Sequence of chain 60.C:
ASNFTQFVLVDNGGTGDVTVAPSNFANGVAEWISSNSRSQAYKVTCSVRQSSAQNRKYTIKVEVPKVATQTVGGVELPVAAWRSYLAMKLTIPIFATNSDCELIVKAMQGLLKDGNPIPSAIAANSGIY

Binding-site contacts:
Ligand atom N1 contacts residue THR59 of chain 19.C at 3.4 Å.
Ligand atom OP1 contacts residue LYS89 of chain 60.C at 3.5 Å (salt-bridge).
Ligand atom N7 contacts residue THR45 of chain 19.C at 2.7 Å (h-bond).
Ligand atom OP2 contacts residue TYR85 of chain 19.C at 2.6 Å (h-bond).
Ligand atom C5 contacts residue THR45 of chain 19.C at 3.4 Å.
Ligand atom N7 contacts residue LYS61 of chain 19.C at 3.4 Å.
Ligand atom OP2 contacts residue LYS57 of chain 60.C at 3.0 Å (salt-bridge).
Ligand atom C4' contacts residue ARG49 of chain 60.C at 3.6 Å.
Ligand atom C8 contacts residue LYS61 of chain 19.C at 3.6 Å.
Ligand atom OP2 contacts residue SER51 of chain 60.C at 3.3 Å (h-bond).
Ligand atom C5' contacts residue LYS57 of chain 60.C at 3.8 Å.
Ligand atom P contacts residue LYS57 of chain 60.C at 3.1 Å.
Ligand atom N9 contacts residue LYS61 of chain 19.C at 3.8 Å.
Ligand atom OP1 contacts residue ASN55 of chain 60.C at 3.2 Å.
Ligand atom O5' contacts residue LYS89 of chain 60.C at 3.2 Å (salt-bridge).
Ligand atom OP2 contacts residue LYS89 of chain 60.C at 3.5 Å (salt-bridge).
Ligand atom N6 contacts residue THR59 of chain 19.C at 2.7 Å (h-bond).
Ligand atom N1 contacts residue SER47 of chain 19.C at 2.7 Å (h-bond).
Ligand atom OP2 contacts residue THR91 of chain 60.C at 3.7 Å.
Ligand atom OP1 contacts residue ASN55 of chain 60.C at 3.0 Å (h-bond).
Ligand atom OP1 contacts residue SER52 of chain 60.C at 3.1 Å.
Ligand atom O5' contacts residue LYS57 of chain 60.C at 2.8 Å (salt-bridge).
Ligand atom C6 contacts residue THR45 of chain 19.C at 3.4 Å.
Ligand atom N6 contacts residue THR45 of chain 19.C at 2.8 Å (h-bond).
Ligand atom O4' contacts residue LYS61 of chain 19.C at 3.7 Å.
Ligand atom C5' contacts residue ARG49 of chain 60.C at 2.6 Å.
Ligand atom O3' contacts residue SER51 of chain 60.C at 3.3 Å (h-bond).
Ligand atom N6 contacts residue CYS46 of chain 19.C at 3.6 Å (h-bond).
Ligand atom OP2 contacts residue LYS57 of chain 60.C at 3.5 Å (salt-bridge).
Ligand atom OP1 contacts residue ARG49 of chain 60.C at 2.6 Å (salt-bridge).
Ligand atom C6 contacts residue THR59 of chain 19.C at 3.5 Å.
Ligand atom OP2 contacts residue LYS43 of chain 19.C at 2.7 Å (salt-bridge).
Ligand atom OP1 contacts residue SER51 of chain 60.C at 2.7 Å (h-bond).
Ligand atom C2 contacts residue SER47 of chain 19.C at 3.2 Å.
Ligand atom P contacts residue SER51 of chain 60.C at 3.2 Å.
Ligand atom P contacts residue ARG49 of chain 60.C at 3.7 Å.
Ligand atom O3' contacts residue ARG49 of chain 60.C at 3.6 Å (salt-bridge).
Ligand atom O5' contacts residue ARG49 of chain 60.C at 3.6 Å (salt-bridge).
Ligand atom OP1 contacts residue LYS57 of chain 60.C at 2.9 Å.
Ligand atom N7 contacts residue TYR85 of chain 19.C at 3.8 Å.

The small molecule below binds the protein below.
Small molecule (SMILES): Nc1ccn([C@@H]2O[C@H](CO[P](=O)(O)O[C@H]3[C@@H](O)[C@H](n4cnc5c(N)ncnc54)O[C@@H]3CO[P](=O)(O)O[C@H]3[C@@H](O)[C@H](n4cnc5c(=O)nc(N)[nH]c54)O[C@@H]3CO[P](=O)(O)O[C@H]3[C@@H](O)[C@H](n4cnc5c(N)ncnc54)O[C@@H]3CO[P](=O)(O)O[C@H]3[C@@H](O)[C@H](n4cnc5c(N)ncnc54)O[C@@H]3CO[P](=O)(O)O[C@H]3[C@@H](O)[C@H](n4ccc(=O)[nH]c4=O)O[C@@H]3CO[P](=O)(O)O[C@H]3[C@@H](O)[C@H](n4ccc(N)nc4=O)O[C@@H]3CO[P](=O)(O)O[C@H]3[C@@H](O)[C@H](n4ccc(=O)[nH]c4=O)O[C@@H]3CO[P](=O)(O)O[C@H]3[C@@H](O)[C@H](n4cnc5c(=O)nc(N)[nH]c54)O[C@@H]3CO)[C@@H](O)[C@H]2O)c(=O)n1

Sequence of chain 19.C:
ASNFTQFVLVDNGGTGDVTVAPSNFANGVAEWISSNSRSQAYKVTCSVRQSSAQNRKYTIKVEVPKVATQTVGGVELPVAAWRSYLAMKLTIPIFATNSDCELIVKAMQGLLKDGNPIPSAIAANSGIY